The protein below binds the small molecule below.
Small molecule (SMILES): CC(=O)N[C@@H]1[C@@H](O)[C@H](O)[C@@H](CO)O[C@H]1O

Sequence of chain 1.B:
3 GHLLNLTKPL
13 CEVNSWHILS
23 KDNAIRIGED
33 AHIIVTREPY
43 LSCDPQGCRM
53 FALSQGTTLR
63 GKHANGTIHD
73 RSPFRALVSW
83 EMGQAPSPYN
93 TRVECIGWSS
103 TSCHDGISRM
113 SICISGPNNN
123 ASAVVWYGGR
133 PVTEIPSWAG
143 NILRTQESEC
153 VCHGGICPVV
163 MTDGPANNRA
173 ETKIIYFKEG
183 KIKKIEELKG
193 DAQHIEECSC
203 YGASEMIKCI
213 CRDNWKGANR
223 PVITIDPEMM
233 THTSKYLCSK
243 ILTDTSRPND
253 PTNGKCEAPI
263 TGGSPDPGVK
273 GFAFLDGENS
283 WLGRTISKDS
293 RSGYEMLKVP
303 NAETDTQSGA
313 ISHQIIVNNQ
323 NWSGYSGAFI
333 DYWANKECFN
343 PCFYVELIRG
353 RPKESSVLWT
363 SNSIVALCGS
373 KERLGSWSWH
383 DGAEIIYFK

Binding-site contacts:
Ligand atom C3 contacts residue ASN67 of chain 1.C at 3.8 Å.
Ligand atom C8 contacts residue LEU360 of chain 1.C at 3.5 Å (hydrophobic).
Ligand atom O5 contacts residue ASN67 of chain 1.C at 2.3 Å (h-bond).
Ligand atom C2 contacts residue ASN67 of chain 1.C at 2.4 Å.
Ligand atom C1 contacts residue LEU360 of chain 1.C at 4.4 Å (hydrophobic).
Ligand atom C7 contacts residue LEU360 of chain 1.C at 3.8 Å (hydrophobic).
Ligand atom C1 contacts residue ASN67 of chain 1.C at 1.4 Å.
Ligand atom O7 contacts residue TYR389 of chain 1.B at 3.5 Å.
Ligand atom C1 contacts residue TYR389 of chain 1.B at 4.1 Å (hydrophobic).
Ligand atom N2 contacts residue ASN67 of chain 1.C at 2.9 Å (h-bond).
Ligand atom C5 contacts residue ASN67 of chain 1.C at 3.6 Å.
Ligand atom N2 contacts residue LEU360 of chain 1.C at 3.8 Å.
Ligand atom C4 contacts residue ASN67 of chain 1.C at 4.1 Å.
Ligand atom C2 contacts residue TYR389 of chain 1.B at 4.2 Å (hydrophobic).
Ligand atom O5 contacts residue TYR389 of chain 1.B at 4.3 Å.
Ligand atom C7 contacts residue ASN67 of chain 1.C at 3.4 Å.
Ligand atom O7 contacts residue ASN67 of chain 1.C at 3.5 Å (h-bond).

Sequence of chain 1.C:
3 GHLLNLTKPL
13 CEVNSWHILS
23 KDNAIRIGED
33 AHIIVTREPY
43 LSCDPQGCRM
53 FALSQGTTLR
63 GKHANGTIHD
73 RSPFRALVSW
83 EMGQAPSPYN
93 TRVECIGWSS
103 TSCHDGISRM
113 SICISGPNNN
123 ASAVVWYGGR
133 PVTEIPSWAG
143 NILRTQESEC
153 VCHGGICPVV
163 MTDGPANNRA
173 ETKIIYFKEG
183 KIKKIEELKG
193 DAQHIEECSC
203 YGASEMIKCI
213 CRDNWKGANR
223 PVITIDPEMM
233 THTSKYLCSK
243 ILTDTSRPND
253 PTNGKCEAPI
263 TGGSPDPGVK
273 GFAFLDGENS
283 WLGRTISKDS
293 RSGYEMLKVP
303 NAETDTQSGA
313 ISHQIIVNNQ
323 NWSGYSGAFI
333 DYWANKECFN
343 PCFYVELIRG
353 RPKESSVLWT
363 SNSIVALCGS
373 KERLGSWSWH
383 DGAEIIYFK